This small molecule binds to this protein.
Small molecule (SMILES): CC(=O)N[C@@H]1[C@@H](O)[C@H](O)[C@@H](CO)O[C@H]1O

Sequence of chain 1.D:
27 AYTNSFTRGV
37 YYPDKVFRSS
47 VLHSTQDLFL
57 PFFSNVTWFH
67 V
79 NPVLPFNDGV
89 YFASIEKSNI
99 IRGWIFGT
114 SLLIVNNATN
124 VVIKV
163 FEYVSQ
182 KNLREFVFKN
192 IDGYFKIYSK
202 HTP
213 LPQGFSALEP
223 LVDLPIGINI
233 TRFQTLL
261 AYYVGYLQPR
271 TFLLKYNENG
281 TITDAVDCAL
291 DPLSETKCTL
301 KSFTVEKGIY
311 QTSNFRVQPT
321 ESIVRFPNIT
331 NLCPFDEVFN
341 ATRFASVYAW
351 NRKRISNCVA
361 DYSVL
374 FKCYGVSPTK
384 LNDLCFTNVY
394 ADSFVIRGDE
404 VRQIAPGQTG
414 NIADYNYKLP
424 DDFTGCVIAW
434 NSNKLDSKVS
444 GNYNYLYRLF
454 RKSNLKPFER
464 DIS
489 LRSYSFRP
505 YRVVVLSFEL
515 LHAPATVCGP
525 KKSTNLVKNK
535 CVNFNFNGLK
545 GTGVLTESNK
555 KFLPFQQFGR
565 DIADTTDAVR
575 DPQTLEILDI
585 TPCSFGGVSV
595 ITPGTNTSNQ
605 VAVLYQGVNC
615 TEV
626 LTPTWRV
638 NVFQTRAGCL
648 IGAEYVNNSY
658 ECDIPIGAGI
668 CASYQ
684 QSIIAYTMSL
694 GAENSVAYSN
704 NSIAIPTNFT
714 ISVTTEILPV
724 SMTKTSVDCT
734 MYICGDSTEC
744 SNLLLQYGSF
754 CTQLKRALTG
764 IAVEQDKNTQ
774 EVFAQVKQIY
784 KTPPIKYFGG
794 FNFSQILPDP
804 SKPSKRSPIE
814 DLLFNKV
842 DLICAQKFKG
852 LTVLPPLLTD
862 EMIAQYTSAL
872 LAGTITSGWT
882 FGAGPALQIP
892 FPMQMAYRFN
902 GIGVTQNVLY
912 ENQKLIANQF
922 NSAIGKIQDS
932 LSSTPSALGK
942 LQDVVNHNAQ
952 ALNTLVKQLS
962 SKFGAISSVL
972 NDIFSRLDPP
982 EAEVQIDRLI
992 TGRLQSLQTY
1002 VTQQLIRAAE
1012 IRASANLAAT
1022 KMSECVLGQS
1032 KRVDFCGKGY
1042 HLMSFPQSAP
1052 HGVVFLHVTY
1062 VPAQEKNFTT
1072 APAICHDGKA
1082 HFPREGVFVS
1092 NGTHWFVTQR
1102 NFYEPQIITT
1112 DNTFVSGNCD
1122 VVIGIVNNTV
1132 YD

Binding-site contacts:
Ligand atom C4 contacts residue ASN613 of chain 1.D at 4.2 Å.
Ligand atom O5 contacts residue ASN613 of chain 1.D at 2.4 Å (h-bond).
Ligand atom C7 contacts residue ASN613 of chain 1.D at 4.0 Å.
Ligand atom C5 contacts residue ASN613 of chain 1.D at 3.7 Å.
Ligand atom C3 contacts residue ASN613 of chain 1.D at 3.8 Å.
Ligand atom N2 contacts residue ASN613 of chain 1.D at 2.9 Å (h-bond).
Ligand atom C2 contacts residue ASN613 of chain 1.D at 2.5 Å.
Ligand atom O5 contacts residue THR615 of chain 1.D at 4.2 Å.
Ligand atom C1 contacts residue ASN613 of chain 1.D at 1.4 Å.